Binding-site contacts:
Ligand atom C8 contacts residue ILE432 of chain 1.A at 3.2 Å (hydrophobic).
Ligand atom C3 contacts residue ASN431 of chain 1.A at 3.8 Å.
Ligand atom C4 contacts residue ASN431 of chain 1.A at 4.2 Å.
Ligand atom C5 contacts residue ASN431 of chain 1.A at 3.7 Å.
Ligand atom C7 contacts residue GLN424 of chain 1.A at 3.7 Å.
Ligand atom C8 contacts residue GLN424 of chain 1.A at 3.4 Å.
Ligand atom O7 contacts residue GLN424 of chain 1.A at 3.2 Å (h-bond).
Ligand atom O5 contacts residue ASN431 of chain 1.A at 2.4 Å (h-bond).
Ligand atom C8 contacts residue ASN431 of chain 1.A at 4.4 Å.
Ligand atom C1 contacts residue ASN431 of chain 1.A at 1.4 Å.
Ligand atom C2 contacts residue ASN431 of chain 1.A at 2.5 Å.
Ligand atom C7 contacts residue ILE432 of chain 1.A at 4.4 Å (hydrophobic).
Ligand atom N2 contacts residue ASN431 of chain 1.A at 2.9 Å (h-bond).
Ligand atom N2 contacts residue ILE432 of chain 1.A at 4.5 Å.
Ligand atom C7 contacts residue ASN431 of chain 1.A at 4.0 Å.

Sequence of chain 1.A:
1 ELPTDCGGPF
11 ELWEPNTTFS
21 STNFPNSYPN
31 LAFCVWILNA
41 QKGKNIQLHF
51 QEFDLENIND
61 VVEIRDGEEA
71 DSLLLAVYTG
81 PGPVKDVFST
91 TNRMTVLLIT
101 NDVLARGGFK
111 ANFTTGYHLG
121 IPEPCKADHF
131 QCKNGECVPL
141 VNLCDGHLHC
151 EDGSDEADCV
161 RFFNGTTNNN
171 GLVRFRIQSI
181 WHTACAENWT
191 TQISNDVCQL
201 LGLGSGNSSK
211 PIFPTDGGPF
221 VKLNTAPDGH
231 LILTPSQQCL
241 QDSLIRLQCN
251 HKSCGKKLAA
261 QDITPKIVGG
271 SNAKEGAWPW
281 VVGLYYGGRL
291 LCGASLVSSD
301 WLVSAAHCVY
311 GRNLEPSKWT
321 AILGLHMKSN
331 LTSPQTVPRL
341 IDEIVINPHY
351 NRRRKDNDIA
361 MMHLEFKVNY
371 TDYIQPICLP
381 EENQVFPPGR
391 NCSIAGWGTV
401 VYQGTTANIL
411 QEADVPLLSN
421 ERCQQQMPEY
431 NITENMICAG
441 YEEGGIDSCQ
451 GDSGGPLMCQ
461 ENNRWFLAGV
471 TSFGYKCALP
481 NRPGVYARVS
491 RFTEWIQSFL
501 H

This small molecule binds to this protein.
Small molecule (SMILES): CC(=O)N[C@@H]1[C@@H](O)[C@H](O)[C@@H](CO)O[C@H]1O